Binding-site contacts:
Ligand atom N3 contacts residue SER76 of chain 1.A at 3.0 Å (h-bond).
Ligand atom C3 contacts residue CYS22 of chain 1.A at 3.8 Å (hydrophobic).
Ligand atom C11 contacts residue VAL53 of chain 1.A at 3.5 Å (hydrophobic).
Ligand atom C7 contacts residue VAL28 of chain 1.A at 3.8 Å (hydrophobic).
Ligand atom C7 contacts residue LEU73 of chain 1.A at 3.8 Å (hydrophobic).
Ligand atom C1 contacts residue ALA34 of chain 1.A at 3.9 Å (hydrophobic).
Ligand atom C3 contacts residue SER76 of chain 1.A at 3.2 Å.
Ligand atom O3 contacts residue ILE31 of chain 1.A at 3.3 Å.
Ligand atom C4 contacts residue LEU4 of chain 1.A at 3.8 Å (hydrophobic).
Ligand atom C12 contacts residue ILE31 of chain 1.A at 3.6 Å (hydrophobic).
Ligand atom C1 contacts residue ILE51 of chain 1.A at 3.8 Å (hydrophobic).
Ligand atom C12 contacts residue ARG29 of chain 1.A at 3.8 Å.
Ligand atom N1 contacts residue VAL28 of chain 1.A at 3.3 Å (h-bond).
Ligand atom N3 contacts residue VAL28 of chain 1.A at 3.5 Å.
Ligand atom S1 contacts residue THR77 of chain 1.A at 3.5 Å (h-bond).
Ligand atom O1 contacts residue ILE31 of chain 1.A at 3.4 Å.
Ligand atom C3 contacts residue VAL78 of chain 1.A at 3.6 Å (hydrophobic).
Ligand atom C11 contacts residue ARG29 of chain 1.A at 3.6 Å.
Ligand atom C4 contacts residue CYS22 of chain 1.A at 3.4 Å (hydrophobic).
Ligand atom N2 contacts residue LEU73 of chain 1.A at 3.6 Å.
Ligand atom C6 contacts residue LEU73 of chain 1.A at 3.7 Å (hydrophobic).
Ligand atom S1 contacts residue ASP72 of chain 1.A at 3.7 Å.
Ligand atom C1 contacts residue THR52 of chain 1.A at 3.6 Å.
Ligand atom O3 contacts residue SER76 of chain 1.A at 3.4 Å (h-bond).
Ligand atom C1 contacts residue VAL53 of chain 1.A at 3.7 Å (hydrophobic).
Ligand atom C4 contacts residue VAL78 of chain 1.A at 3.9 Å (hydrophobic).
Ligand atom C1 contacts residue THR33 of chain 1.A at 3.9 Å.
Ligand atom N1 contacts residue LEU73 of chain 1.A at 3.6 Å.
Ligand atom C2 contacts residue VAL78 of chain 1.A at 3.9 Å (hydrophobic).
Ligand atom S1 contacts residue SER76 of chain 1.A at 3.8 Å.
Ligand atom N2 contacts residue VAL28 of chain 1.A at 3.2 Å (h-bond).
Ligand atom O2 contacts residue VAL78 of chain 1.A at 3.3 Å.
Ligand atom C5 contacts residue VAL28 of chain 1.A at 3.5 Å (hydrophobic).
Ligand atom C5 contacts residue SER76 of chain 1.A at 3.6 Å.
Ligand atom C1 contacts residue ASN32 of chain 1.A at 3.7 Å.
Ligand atom S1 contacts residue ARG71 of chain 1.A at 3.9 Å.
Ligand atom C12 contacts residue VAL53 of chain 1.A at 3.8 Å (hydrophobic).
Ligand atom C5 contacts residue ILE31 of chain 1.A at 3.9 Å (hydrophobic).
Ligand atom N3 contacts residue LEU73 of chain 1.A at 3.9 Å.
Ligand atom C6 contacts residue VAL28 of chain 1.A at 3.5 Å (hydrophobic).

The protein below binds the small molecule below.
Small molecule (SMILES): CCOP(=S)(OCC)Oc1ncn(-c2ccccc2)n1

Sequence of chain 1.A:
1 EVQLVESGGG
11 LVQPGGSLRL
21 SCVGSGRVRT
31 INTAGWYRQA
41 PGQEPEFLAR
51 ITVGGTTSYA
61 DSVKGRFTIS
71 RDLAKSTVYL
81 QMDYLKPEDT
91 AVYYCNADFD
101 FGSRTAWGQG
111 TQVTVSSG